Binding-site contacts:
Ligand atom F3 contacts residue VAL176 of chain 48.A at 3.6 Å.
Ligand atom CM3 contacts residue ASN219 of chain 48.A at 3.5 Å.
Ligand atom N1A contacts residue PRO174 of chain 48.A at 3.5 Å.
Ligand atom N1A contacts residue PHE186 of chain 48.A at 3.5 Å.
Ligand atom CM6 contacts residue TYR152 of chain 48.A at 3.4 Å (hydrophobic).
Ligand atom C2C contacts residue TYR128 of chain 48.A at 3.2 Å (hydrophobic).
Ligand atom C3A contacts residue PHE186 of chain 48.A at 3.1 Å (hydrophobic).
Ligand atom CM6 contacts residue VAL191 of chain 48.A at 3.7 Å (hydrophobic).
Ligand atom N1A contacts residue ALA24 of chain 48.C at 3.3 Å.
Ligand atom C2A contacts residue PHE186 of chain 48.A at 3.3 Å (hydrophobic).
Ligand atom O1 contacts residue MET221 of chain 48.A at 3.7 Å.
Ligand atom C2A contacts residue TYR152 of chain 48.A at 3.5 Å (hydrophobic).
Ligand atom C5B contacts residue TYR152 of chain 48.A at 3.4 Å (hydrophobic).
Ligand atom CM4 contacts residue ALA150 of chain 48.A at 3.7 Å (hydrophobic).
Ligand atom C6B contacts residue TYR152 of chain 48.A at 3.6 Å (hydrophobic).
Ligand atom F1 contacts residue MET224 of chain 48.A at 3.7 Å.
Ligand atom C3B contacts residue MET224 of chain 48.A at 3.6 Å (hydrophobic).
Ligand atom F3 contacts residue SER175 of chain 48.A at 2.8 Å.
Ligand atom CM2 contacts residue TYR128 of chain 48.A at 3.4 Å (hydrophobic).
Ligand atom C4B contacts residue TYR152 of chain 48.A at 3.6 Å (hydrophobic).
Ligand atom C4 contacts residue LEU106 of chain 48.A at 3.3 Å (hydrophobic).
Ligand atom O1A contacts residue ALA24 of chain 48.C at 3.4 Å.
Ligand atom N3A contacts residue TYR152 of chain 48.A at 3.5 Å.
Ligand atom F3 contacts residue ALA150 of chain 48.A at 3.0 Å.
Ligand atom F3 contacts residue PRO174 of chain 48.A at 3.1 Å.
Ligand atom F2 contacts residue PHE186 of chain 48.A at 3.1 Å.
Ligand atom O1A contacts residue PRO174 of chain 48.A at 3.4 Å.
Ligand atom F1 contacts residue PHE186 of chain 48.A at 3.3 Å.
Ligand atom CM2 contacts residue MET224 of chain 48.A at 3.5 Å (hydrophobic).
Ligand atom C4 contacts residue TYR197 of chain 48.A at 3.7 Å (hydrophobic).
Ligand atom N3A contacts residue PHE186 of chain 48.A at 3.1 Å.
Ligand atom O1A contacts residue PHE186 of chain 48.A at 3.4 Å.
Ligand atom C3 contacts residue LEU106 of chain 48.A at 3.4 Å (hydrophobic).
Ligand atom CM4 contacts residue PHE186 of chain 48.A at 3.5 Å (hydrophobic).
Ligand atom C1C contacts residue TYR197 of chain 48.A at 3.7 Å (hydrophobic).
Ligand atom C1C contacts residue TYR128 of chain 48.A at 3.3 Å (hydrophobic).
Ligand atom C3C contacts residue TYR128 of chain 48.A at 3.1 Å (hydrophobic).
Ligand atom F3 contacts residue TYR152 of chain 48.A at 3.6 Å.
Ligand atom CM4 contacts residue VAL176 of chain 48.A at 3.7 Å (hydrophobic).
Ligand atom F2 contacts residue VAL176 of chain 48.A at 2.7 Å.

Sequence of chain 48.C:
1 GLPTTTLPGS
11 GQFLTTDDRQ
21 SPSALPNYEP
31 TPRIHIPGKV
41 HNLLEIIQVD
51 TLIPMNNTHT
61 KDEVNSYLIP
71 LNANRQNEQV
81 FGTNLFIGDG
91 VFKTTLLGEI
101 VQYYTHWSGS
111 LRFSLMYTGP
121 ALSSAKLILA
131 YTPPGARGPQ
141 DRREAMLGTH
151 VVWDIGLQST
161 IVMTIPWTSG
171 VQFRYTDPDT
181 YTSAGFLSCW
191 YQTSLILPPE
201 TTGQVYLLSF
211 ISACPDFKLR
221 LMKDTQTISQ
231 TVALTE

This protein binds this small molecule.
Small molecule (SMILES): Cc1cc(CCCOc2c(C)cc(-c3noc(C(F)(F)F)n3)cc2C)on1

Sequence of chain 49.C:
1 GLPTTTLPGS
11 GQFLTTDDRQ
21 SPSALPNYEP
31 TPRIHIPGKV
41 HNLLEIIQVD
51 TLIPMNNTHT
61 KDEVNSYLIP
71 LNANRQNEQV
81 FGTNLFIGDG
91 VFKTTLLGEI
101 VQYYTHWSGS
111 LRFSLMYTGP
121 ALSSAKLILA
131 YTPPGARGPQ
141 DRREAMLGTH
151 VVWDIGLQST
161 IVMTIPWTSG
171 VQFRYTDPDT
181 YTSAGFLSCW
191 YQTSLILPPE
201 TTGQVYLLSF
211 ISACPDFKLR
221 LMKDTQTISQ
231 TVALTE

Sequence of chain 48.A:
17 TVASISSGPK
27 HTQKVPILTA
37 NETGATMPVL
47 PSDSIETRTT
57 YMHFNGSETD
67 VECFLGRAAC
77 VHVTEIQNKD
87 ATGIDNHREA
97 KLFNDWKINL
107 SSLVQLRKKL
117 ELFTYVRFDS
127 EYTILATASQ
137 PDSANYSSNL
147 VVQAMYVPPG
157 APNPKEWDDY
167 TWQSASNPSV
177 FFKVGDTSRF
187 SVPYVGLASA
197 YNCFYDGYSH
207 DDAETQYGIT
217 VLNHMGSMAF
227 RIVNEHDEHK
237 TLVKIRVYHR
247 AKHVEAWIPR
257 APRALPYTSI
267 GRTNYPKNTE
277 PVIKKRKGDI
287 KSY